Sequence of chain 1.A:
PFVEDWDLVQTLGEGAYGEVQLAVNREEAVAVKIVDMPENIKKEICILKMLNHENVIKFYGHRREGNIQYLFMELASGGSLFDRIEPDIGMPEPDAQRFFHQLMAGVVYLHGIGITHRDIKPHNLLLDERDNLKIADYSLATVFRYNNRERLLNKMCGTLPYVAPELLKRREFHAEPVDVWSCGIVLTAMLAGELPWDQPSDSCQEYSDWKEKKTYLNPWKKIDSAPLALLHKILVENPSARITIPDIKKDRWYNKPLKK

Binding-site contacts:
Ligand atom N2 contacts residue LEU137 of chain 1.A at 3.7 Å.
Ligand atom C3 contacts residue HIS134 of chain 1.A at 3.9 Å.
Ligand atom N4 contacts residue GLY90 of chain 1.A at 3.8 Å.
Ligand atom N5 contacts residue LEU137 of chain 1.A at 3.8 Å.
Ligand atom C16 contacts residue LEU25 of chain 1.A at 3.7 Å (hydrophobic).
Ligand atom N5 contacts residue ALA36 of chain 1.A at 3.8 Å.
Ligand atom N2 contacts residue LEU15 of chain 1.A at 3.8 Å.
Ligand atom N contacts residue ASP148 of chain 1.A at 3.5 Å.
Ligand atom C2 contacts residue VAL23 of chain 1.A at 3.6 Å (hydrophobic).
Ligand atom C3 contacts residue ASN135 of chain 1.A at 3.5 Å.
Ligand atom C22 contacts residue LEU137 of chain 1.A at 3.9 Å (hydrophobic).
Ligand atom C7 contacts residue LEU137 of chain 1.A at 3.6 Å (hydrophobic).
Ligand atom C12 contacts residue LEU86 of chain 1.A at 3.8 Å (hydrophobic).
Ligand atom C2 contacts residue ASP148 of chain 1.A at 3.8 Å.
Ligand atom C5 contacts residue VAL23 of chain 1.A at 3.8 Å (hydrophobic).
Ligand atom C6 contacts residue GLY16 of chain 1.A at 3.6 Å.
Ligand atom C20 contacts residue LEU86 of chain 1.A at 3.8 Å (hydrophobic).
Ligand atom N4 contacts residue LEU15 of chain 1.A at 3.6 Å.
Ligand atom C15 contacts residue SER88 of chain 1.A at 3.5 Å.
Ligand atom N5 contacts residue ALA87 of chain 1.A at 3.0 Å (h-bond).
Ligand atom N contacts residue VAL23 of chain 1.A at 3.6 Å.
Ligand atom C15 contacts residue LEU86 of chain 1.A at 3.9 Å (hydrophobic).
Ligand atom C11 contacts residue LEU15 of chain 1.A at 3.6 Å (hydrophobic).
Ligand atom C10 contacts residue LEU15 of chain 1.A at 3.7 Å (hydrophobic).
Ligand atom C12 contacts residue ALA87 of chain 1.A at 3.2 Å (hydrophobic).
Ligand atom C5 contacts residue GLY16 of chain 1.A at 3.8 Å.
Ligand atom N5 contacts residue LEU86 of chain 1.A at 3.8 Å.
Ligand atom C21 contacts residue ALA36 of chain 1.A at 3.6 Å (hydrophobic).
Ligand atom C11 contacts residue ALA87 of chain 1.A at 3.8 Å (hydrophobic).
Ligand atom C21 contacts residue LEU137 of chain 1.A at 3.4 Å (hydrophobic).
Ligand atom C20 contacts residue GLU85 of chain 1.A at 3.1 Å.
Ligand atom C20 contacts residue LEU137 of chain 1.A at 3.7 Å (hydrophobic).
Ligand atom C13 contacts residue SER88 of chain 1.A at 3.8 Å.
Ligand atom N4 contacts residue ALA87 of chain 1.A at 3.7 Å.
Ligand atom C8 contacts residue LEU137 of chain 1.A at 3.3 Å (hydrophobic).
Ligand atom C19 contacts residue ALA87 of chain 1.A at 3.5 Å (hydrophobic).
Ligand atom N1 contacts residue LEU137 of chain 1.A at 3.5 Å.
Ligand atom C19 contacts residue LEU15 of chain 1.A at 3.9 Å (hydrophobic).
Ligand atom C20 contacts residue ALA87 of chain 1.A at 3.5 Å (hydrophobic).
Ligand atom C20 contacts residue ALA36 of chain 1.A at 3.4 Å (hydrophobic).

This protein binds this small molecule.
Small molecule (SMILES): CC(C)(O)[C@@H]1CCN(c2cc(-n3ncc4ccc([C@]5(C#N)CC56CC6)cc43)ncn2)C1